The small molecule below binds the protein below.
Small molecule (SMILES): OC[C@H]1O[C@H](O[C@H]2[C@H](O)[C@@H](O)[C@@H](O[C@H]3[C@H](O)[C@@H](O)[C@@H](O)O[C@@H]3CO)O[C@@H]2CO)[C@H](O)[C@@H](O)[C@@H]1O

Sequence of chain 1.B:
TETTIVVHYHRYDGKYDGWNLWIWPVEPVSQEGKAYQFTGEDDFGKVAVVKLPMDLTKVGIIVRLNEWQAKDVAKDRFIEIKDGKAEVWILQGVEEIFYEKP

Binding-site contacts:
Ligand atom C2 contacts residue TRP69 of chain 1.B at 3.7 Å (hydrophobic).
Ligand atom C2 contacts residue ASP77 of chain 1.B at 3.3 Å.
Ligand atom C2 contacts residue ILE63 of chain 1.B at 4.0 Å (hydrophobic).
Ligand atom O2 contacts residue LYS72 of chain 1.B at 3.1 Å (salt-bridge).
Ligand atom C2 contacts residue SER31 of chain 1.B at 4.2 Å.
Ligand atom C3 contacts residue TRP69 of chain 1.B at 4.3 Å (hydrophobic).
Ligand atom C2 contacts residue TRP25 of chain 1.B at 3.8 Å (hydrophobic).
Ligand atom C3 contacts residue ASP77 of chain 1.B at 3.6 Å.
Ligand atom C6 contacts residue TRP25 of chain 1.B at 3.8 Å (hydrophobic).
Ligand atom C1 contacts residue TRP25 of chain 1.B at 4.0 Å (hydrophobic).
Ligand atom C6 contacts residue GLY34 of chain 1.B at 3.5 Å.
Ligand atom O6 contacts residue TRP23 of chain 1.B at 3.1 Å (h-bond).
Ligand atom O6 contacts residue GLY34 of chain 1.B at 2.8 Å (h-bond).
Ligand atom O5 contacts residue GLN32 of chain 1.B at 4.1 Å.
Ligand atom C5 contacts residue TRP69 of chain 1.B at 4.0 Å (hydrophobic).
Ligand atom C5 contacts residue GLU33 of chain 1.B at 3.8 Å.
Ligand atom C6 contacts residue TRP23 of chain 1.B at 3.7 Å (hydrophobic).
Ligand atom O3 contacts residue LYS72 of chain 1.B at 2.8 Å (salt-bridge).
Ligand atom O3 contacts residue ILE63 of chain 1.B at 3.5 Å.
Ligand atom C6 contacts residue GLN32 of chain 1.B at 4.2 Å.
Ligand atom O5 contacts residue TRP23 of chain 1.B at 3.1 Å (h-bond).
Ligand atom O6 contacts residue GLU33 of chain 1.B at 2.6 Å (salt-bridge).
Ligand atom C2 contacts residue LYS72 of chain 1.B at 3.8 Å.
Ligand atom O3 contacts residue TRP69 of chain 1.B at 4.2 Å.
Ligand atom C5 contacts residue TRP23 of chain 1.B at 4.0 Å (hydrophobic).
Ligand atom C1 contacts residue ILE63 of chain 1.B at 3.9 Å (hydrophobic).
Ligand atom O3 contacts residue ASP77 of chain 1.B at 2.6 Å (salt-bridge).
Ligand atom C1 contacts residue TRP23 of chain 1.B at 3.9 Å (hydrophobic).
Ligand atom C4 contacts residue TRP25 of chain 1.B at 3.9 Å (hydrophobic).
Ligand atom C6 contacts residue TRP69 of chain 1.B at 4.1 Å (hydrophobic).
Ligand atom O3 contacts residue TRP25 of chain 1.B at 4.0 Å.
Ligand atom O5 contacts residue TRP25 of chain 1.B at 3.8 Å.
Ligand atom C4 contacts residue TRP69 of chain 1.B at 3.8 Å (hydrophobic).
Ligand atom C1 contacts residue TRP69 of chain 1.B at 3.5 Å (hydrophobic).
Ligand atom O2 contacts residue ASP77 of chain 1.B at 2.6 Å (salt-bridge).
Ligand atom O5 contacts residue TRP69 of chain 1.B at 3.2 Å (h-bond).
Ligand atom C3 contacts residue LYS72 of chain 1.B at 3.8 Å.
Ligand atom O2 contacts residue ILE63 of chain 1.B at 3.8 Å.
Ligand atom O5 contacts residue SER31 of chain 1.B at 4.2 Å.
Ligand atom C6 contacts residue GLU33 of chain 1.B at 3.3 Å.